The small molecule below binds the protein below.
Small molecule (SMILES): Clc1cnc[nH]1

Binding-site contacts:
Ligand atom C contacts residue TYR49 of chain 1.B at 4.1 Å (hydrophobic).
Ligand atom N1 contacts residue GLU22 of chain 1.B at 3.7 Å.
Ligand atom CL contacts residue ARG20 of chain 1.B at 3.9 Å.
Ligand atom C contacts residue GLU22 of chain 1.B at 3.6 Å.
Ligand atom C1 contacts residue GLU22 of chain 1.B at 4.0 Å.
Ligand atom C2 contacts residue GLU22 of chain 1.B at 4.1 Å.
Ligand atom N contacts residue GLU22 of chain 1.B at 4.3 Å.
Ligand atom C contacts residue THR21 of chain 1.B at 3.7 Å.
Ligand atom C1 contacts residue ILE48 of chain 1.B at 4.4 Å (hydrophobic).
Ligand atom CL contacts residue GLU22 of chain 1.B at 4.1 Å.
Ligand atom N contacts residue ILE47 of chain 1.B at 2.9 Å (h-bond).
Ligand atom C1 contacts residue ILE47 of chain 1.B at 3.3 Å (hydrophobic).
Ligand atom C contacts residue ARG20 of chain 1.B at 4.4 Å.
Ligand atom C1 contacts residue TYR49 of chain 1.B at 3.9 Å (hydrophobic).
Ligand atom CL contacts residue TYR49 of chain 1.B at 3.8 Å.
Ligand atom C2 contacts residue ILE47 of chain 1.B at 4.2 Å (hydrophobic).
Ligand atom C1 contacts residue THR21 of chain 1.B at 4.0 Å.
Ligand atom C1 contacts residue ARG20 of chain 1.B at 3.9 Å.
Ligand atom CL contacts residue THR21 of chain 1.B at 3.5 Å.
Ligand atom N1 contacts residue THR21 of chain 1.B at 4.2 Å.

Sequence of chain 1.B:
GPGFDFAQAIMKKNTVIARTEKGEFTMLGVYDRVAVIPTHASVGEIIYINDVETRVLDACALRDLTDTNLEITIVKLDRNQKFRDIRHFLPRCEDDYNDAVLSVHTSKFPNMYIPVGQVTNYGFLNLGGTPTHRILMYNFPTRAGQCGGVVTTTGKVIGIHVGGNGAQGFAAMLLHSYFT